A protein and the small-molecule ligand that binds it are described below.
Small molecule (SMILES): Nc1ncnc2c1ncn2[C@H]1C[C@H](O)[C@@H](CO[P](=O)(O)O[P](=O)(O)OP(=O)(O)O)O1

Sequence of chain 1.A:
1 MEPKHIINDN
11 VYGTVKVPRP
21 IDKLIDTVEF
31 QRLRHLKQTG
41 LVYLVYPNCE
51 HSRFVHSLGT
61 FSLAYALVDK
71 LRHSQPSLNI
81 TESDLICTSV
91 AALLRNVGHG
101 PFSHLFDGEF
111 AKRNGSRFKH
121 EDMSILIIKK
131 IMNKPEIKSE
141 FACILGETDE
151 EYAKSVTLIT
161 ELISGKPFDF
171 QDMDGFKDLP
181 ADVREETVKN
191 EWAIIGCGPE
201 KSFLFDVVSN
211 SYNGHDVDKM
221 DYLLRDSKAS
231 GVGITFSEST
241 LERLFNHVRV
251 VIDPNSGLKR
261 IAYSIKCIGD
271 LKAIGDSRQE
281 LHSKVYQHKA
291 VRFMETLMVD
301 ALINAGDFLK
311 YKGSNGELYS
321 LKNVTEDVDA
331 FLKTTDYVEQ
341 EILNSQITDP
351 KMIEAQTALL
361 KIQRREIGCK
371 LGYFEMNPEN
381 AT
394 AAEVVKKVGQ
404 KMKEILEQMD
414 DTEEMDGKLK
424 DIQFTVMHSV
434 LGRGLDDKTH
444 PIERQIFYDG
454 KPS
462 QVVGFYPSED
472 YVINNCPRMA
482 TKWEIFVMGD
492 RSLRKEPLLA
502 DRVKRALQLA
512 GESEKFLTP

Binding-site contacts:
Ligand atom N7 contacts residue ARG243 of chain 1.B at 3.6 Å (salt-bridge).
Ligand atom O1G contacts residue LYS454 of chain 1.B at 2.8 Å (salt-bridge).
Ligand atom PB contacts residue GTP1 of chain 1.F at 3.6 Å.
Ligand atom O2B contacts residue GTP1 of chain 1.F at 3.6 Å.
Ligand atom O1A contacts residue ARG243 of chain 1.B at 2.8 Å (salt-bridge).
Ligand atom C8 contacts residue TYR46 of chain 1.A at 3.1 Å (hydrophobic).
Ligand atom C5' contacts residue GTP1 of chain 1.F at 3.4 Å.
Ligand atom N3 contacts residue ASN8 of chain 1.C at 3.1 Å (h-bond).
Ligand atom N6 contacts residue ARG243 of chain 1.B at 3.6 Å.
Ligand atom C1' contacts residue ASN8 of chain 1.C at 3.5 Å.
Ligand atom N7 contacts residue TYR46 of chain 1.A at 3.4 Å (h-bond).
Ligand atom O2G contacts residue LYS454 of chain 1.B at 3.6 Å.
Ligand atom C3' contacts residue VAL45 of chain 1.A at 3.3 Å (hydrophobic).
Ligand atom O3' contacts residue VAL45 of chain 1.A at 2.7 Å (h-bond).
Ligand atom O1B contacts residue MG1 of chain 1.R at 2.1 Å.
Ligand atom C4' contacts residue ILE6 of chain 1.C at 3.2 Å (hydrophobic).
Ligand atom O3B contacts residue MG1 of chain 1.R at 3.5 Å.
Ligand atom O2B contacts residue HIS288 of chain 1.A at 3.1 Å.
Ligand atom O2A contacts residue HIS288 of chain 1.A at 2.6 Å (h-bond).
Ligand atom O1B contacts residue GTP1 of chain 1.F at 2.7 Å (h-bond).
Ligand atom O1G contacts residue GTP1 of chain 1.F at 2.9 Å (h-bond).
Ligand atom O2B contacts residue LYS370 of chain 1.A at 3.0 Å (salt-bridge).
Ligand atom O1G contacts residue MG1 of chain 1.R at 2.1 Å.
Ligand atom PG contacts residue MG1 of chain 1.R at 3.3 Å.
Ligand atom PB contacts residue MG1 of chain 1.R at 3.2 Å.
Ligand atom C3' contacts residue GTP1 of chain 1.F at 3.5 Å.
Ligand atom N6 contacts residue ASP270 of chain 1.B at 3.1 Å (salt-bridge).
Ligand atom C5' contacts residue ILE6 of chain 1.C at 3.1 Å (hydrophobic).
Ligand atom C5 contacts residue TYR46 of chain 1.A at 3.6 Å (hydrophobic).
Ligand atom N9 contacts residue TYR46 of chain 1.A at 3.1 Å (h-bond).
Ligand atom C4' contacts residue GTP1 of chain 1.F at 3.6 Å.
Ligand atom C4 contacts residue TYR46 of chain 1.A at 3.4 Å (hydrophobic).
Ligand atom O3A contacts residue LYS266 of chain 1.B at 3.3 Å (salt-bridge).
Ligand atom O1A contacts residue LYS266 of chain 1.B at 2.8 Å (salt-bridge).
Ligand atom O3B contacts residue LYS370 of chain 1.A at 3.3 Å (salt-bridge).
Ligand atom O4' contacts residue ASN8 of chain 1.C at 3.3 Å (h-bond).
Ligand atom C1' contacts residue TYR46 of chain 1.A at 3.5 Å (hydrophobic).
Ligand atom O3G contacts residue LYS266 of chain 1.B at 2.7 Å (salt-bridge).
Ligand atom O3' contacts residue ASN8 of chain 1.C at 3.1 Å (h-bond).
Ligand atom C2' contacts residue TYR46 of chain 1.A at 3.4 Å (hydrophobic).

Sequence of chain 1.B:
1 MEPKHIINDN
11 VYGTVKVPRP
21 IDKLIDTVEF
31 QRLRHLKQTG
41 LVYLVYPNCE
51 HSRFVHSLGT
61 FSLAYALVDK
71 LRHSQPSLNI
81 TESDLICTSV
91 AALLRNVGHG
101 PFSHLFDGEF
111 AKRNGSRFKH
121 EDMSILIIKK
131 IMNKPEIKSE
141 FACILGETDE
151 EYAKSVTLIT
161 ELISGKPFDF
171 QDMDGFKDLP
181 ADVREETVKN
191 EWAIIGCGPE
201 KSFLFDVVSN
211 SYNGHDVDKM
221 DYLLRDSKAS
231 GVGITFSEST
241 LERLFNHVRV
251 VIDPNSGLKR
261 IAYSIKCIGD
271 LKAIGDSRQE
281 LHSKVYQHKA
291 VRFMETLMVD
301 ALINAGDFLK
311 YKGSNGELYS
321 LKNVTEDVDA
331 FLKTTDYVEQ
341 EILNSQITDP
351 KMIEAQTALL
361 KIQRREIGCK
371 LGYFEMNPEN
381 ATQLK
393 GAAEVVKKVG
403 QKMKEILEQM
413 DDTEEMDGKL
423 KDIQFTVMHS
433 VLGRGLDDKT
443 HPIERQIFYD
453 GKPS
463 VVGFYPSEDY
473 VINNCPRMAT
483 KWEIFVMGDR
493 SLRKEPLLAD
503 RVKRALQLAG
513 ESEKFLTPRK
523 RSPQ

Sequence of chain 1.C:
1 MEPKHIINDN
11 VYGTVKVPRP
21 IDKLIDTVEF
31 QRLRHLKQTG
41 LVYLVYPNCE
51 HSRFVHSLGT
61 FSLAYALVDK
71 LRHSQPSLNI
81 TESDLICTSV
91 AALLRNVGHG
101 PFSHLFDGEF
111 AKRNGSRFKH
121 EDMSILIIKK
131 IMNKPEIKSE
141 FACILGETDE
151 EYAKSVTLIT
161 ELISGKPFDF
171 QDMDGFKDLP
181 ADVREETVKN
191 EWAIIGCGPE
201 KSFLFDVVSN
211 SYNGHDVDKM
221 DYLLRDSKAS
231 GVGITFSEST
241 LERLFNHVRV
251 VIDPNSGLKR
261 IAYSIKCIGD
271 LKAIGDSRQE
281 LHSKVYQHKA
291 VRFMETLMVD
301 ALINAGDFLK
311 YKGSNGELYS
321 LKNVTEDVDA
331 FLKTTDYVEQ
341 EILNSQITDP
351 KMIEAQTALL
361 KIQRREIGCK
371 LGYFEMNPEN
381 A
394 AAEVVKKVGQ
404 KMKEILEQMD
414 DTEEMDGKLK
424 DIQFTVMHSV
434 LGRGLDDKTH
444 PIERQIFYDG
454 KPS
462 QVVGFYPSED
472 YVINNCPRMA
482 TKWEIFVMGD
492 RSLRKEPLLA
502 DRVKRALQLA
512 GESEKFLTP